Binding-site contacts:
Ligand atom C3 contacts residue ASN415 of chain 1.B at 3.8 Å.
Ligand atom C8 contacts residue THR417 of chain 1.B at 3.5 Å.
Ligand atom N2 contacts residue ASN415 of chain 1.B at 2.9 Å (h-bond).
Ligand atom C8 contacts residue PHE444 of chain 1.B at 1.5 Å (hydrophobic).
Ligand atom O7 contacts residue THR417 of chain 1.B at 2.8 Å (h-bond).
Ligand atom C2 contacts residue ASN415 of chain 1.B at 2.4 Å.
Ligand atom C7 contacts residue PHE444 of chain 1.B at 2.7 Å (hydrophobic).
Ligand atom C7 contacts residue THR417 of chain 1.B at 3.5 Å.
Ligand atom O7 contacts residue ASN415 of chain 1.B at 3.6 Å.
Ligand atom N2 contacts residue PHE444 of chain 1.B at 3.0 Å.
Ligand atom C5 contacts residue ASN415 of chain 1.B at 3.6 Å.
Ligand atom O5 contacts residue ASN415 of chain 1.B at 2.3 Å (h-bond).
Ligand atom C8 contacts residue ASN415 of chain 1.B at 4.5 Å.
Ligand atom C4 contacts residue ASN415 of chain 1.B at 4.2 Å.
Ligand atom C2 contacts residue PHE444 of chain 1.B at 4.3 Å (hydrophobic).
Ligand atom C7 contacts residue ASN415 of chain 1.B at 3.6 Å.
Ligand atom C1 contacts residue ASN415 of chain 1.B at 1.4 Å.
Ligand atom O7 contacts residue PHE444 of chain 1.B at 3.5 Å.

A protein and the small-molecule ligand that binds it are described below.
Small molecule (SMILES): CC(=O)N[C@@H]1[C@@H](O)[C@H](O)[C@@H](CO)O[C@H]1O

Sequence of chain 1.B:
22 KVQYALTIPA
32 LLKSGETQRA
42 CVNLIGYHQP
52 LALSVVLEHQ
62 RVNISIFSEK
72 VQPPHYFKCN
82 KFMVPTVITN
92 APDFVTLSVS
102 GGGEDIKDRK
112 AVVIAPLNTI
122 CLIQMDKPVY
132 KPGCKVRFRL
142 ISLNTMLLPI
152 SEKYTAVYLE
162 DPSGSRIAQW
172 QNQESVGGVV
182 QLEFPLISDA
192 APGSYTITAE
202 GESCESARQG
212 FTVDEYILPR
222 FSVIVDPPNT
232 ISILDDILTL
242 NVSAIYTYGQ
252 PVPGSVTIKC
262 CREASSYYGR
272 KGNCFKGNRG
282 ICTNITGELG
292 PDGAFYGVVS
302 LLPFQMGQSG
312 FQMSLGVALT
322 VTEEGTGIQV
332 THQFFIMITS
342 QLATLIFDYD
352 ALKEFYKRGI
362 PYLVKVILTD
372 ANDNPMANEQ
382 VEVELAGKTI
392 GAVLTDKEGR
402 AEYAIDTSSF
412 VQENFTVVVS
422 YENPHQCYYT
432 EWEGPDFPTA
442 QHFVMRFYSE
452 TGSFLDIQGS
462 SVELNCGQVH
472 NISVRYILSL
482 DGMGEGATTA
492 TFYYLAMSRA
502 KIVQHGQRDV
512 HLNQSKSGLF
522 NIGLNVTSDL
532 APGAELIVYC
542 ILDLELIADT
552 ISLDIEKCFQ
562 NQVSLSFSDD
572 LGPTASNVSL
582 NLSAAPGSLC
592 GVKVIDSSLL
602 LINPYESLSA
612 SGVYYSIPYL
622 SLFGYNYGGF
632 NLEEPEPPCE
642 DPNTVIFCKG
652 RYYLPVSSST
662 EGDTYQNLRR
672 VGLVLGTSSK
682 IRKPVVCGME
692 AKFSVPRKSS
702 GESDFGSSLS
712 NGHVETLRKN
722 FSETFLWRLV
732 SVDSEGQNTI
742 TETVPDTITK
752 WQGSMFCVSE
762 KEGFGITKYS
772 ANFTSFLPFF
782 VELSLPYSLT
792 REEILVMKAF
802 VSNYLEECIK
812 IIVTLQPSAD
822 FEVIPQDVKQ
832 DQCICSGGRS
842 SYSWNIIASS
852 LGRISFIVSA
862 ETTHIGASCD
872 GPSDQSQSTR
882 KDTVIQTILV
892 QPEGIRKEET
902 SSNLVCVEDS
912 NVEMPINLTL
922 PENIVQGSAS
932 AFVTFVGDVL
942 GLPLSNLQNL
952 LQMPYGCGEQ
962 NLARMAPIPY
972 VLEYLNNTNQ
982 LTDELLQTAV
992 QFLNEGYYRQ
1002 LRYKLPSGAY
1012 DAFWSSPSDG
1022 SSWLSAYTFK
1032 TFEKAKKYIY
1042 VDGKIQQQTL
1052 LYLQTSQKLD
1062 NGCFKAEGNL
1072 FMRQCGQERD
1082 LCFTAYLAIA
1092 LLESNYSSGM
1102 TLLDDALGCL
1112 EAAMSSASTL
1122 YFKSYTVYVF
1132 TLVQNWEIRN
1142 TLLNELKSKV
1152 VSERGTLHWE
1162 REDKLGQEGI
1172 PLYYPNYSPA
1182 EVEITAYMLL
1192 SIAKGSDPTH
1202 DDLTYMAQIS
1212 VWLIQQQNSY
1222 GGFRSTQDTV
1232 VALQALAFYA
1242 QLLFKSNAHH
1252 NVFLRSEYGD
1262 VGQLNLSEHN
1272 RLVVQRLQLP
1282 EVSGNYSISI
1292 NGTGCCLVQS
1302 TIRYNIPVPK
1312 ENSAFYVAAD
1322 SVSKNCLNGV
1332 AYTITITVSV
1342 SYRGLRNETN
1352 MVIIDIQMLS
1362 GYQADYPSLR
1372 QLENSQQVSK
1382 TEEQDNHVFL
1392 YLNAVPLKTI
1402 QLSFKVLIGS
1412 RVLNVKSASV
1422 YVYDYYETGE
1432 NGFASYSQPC